A small-molecule ligand and the protein it binds are described below.
Small molecule (SMILES): O=C(O)COP(=O)(O)O

Binding-site contacts:
Ligand atom C2 contacts residue ILE164 of chain 1.A at 3.8 Å (hydrophobic).
Ligand atom O1 contacts residue GLY226 of chain 1.A at 3.8 Å.
Ligand atom O2 contacts residue HIS87 of chain 1.A at 2.7 Å (h-bond).
Ligand atom O4P contacts residue SER205 of chain 1.A at 3.6 Å (h-bond).
Ligand atom O3P contacts residue GLY227 of chain 1.A at 2.8 Å (h-bond).
Ligand atom O1P contacts residue ILE164 of chain 1.A at 3.7 Å.
Ligand atom C1 contacts residue GLY226 of chain 1.A at 4.0 Å.
Ligand atom C2 contacts residue GLY226 of chain 1.A at 3.6 Å.
Ligand atom O4P contacts residue VAL225 of chain 1.A at 3.8 Å.
Ligand atom O1P contacts residue GLY227 of chain 1.A at 4.2 Å.
Ligand atom P contacts residue GLY227 of chain 1.A at 3.8 Å.
Ligand atom O1P contacts residue LYS13 of chain 1.A at 3.4 Å (salt-bridge).
Ligand atom C1 contacts residue ILE164 of chain 1.A at 4.0 Å (hydrophobic).
Ligand atom C1 contacts residue GLU159 of chain 1.A at 3.5 Å.
Ligand atom C2 contacts residue GLU159 of chain 1.A at 3.6 Å.
Ligand atom O4P contacts residue GLY227 of chain 1.A at 3.7 Å.
Ligand atom O2 contacts residue GLU159 of chain 1.A at 2.5 Å (salt-bridge).
Ligand atom O1 contacts residue LYS13 of chain 1.A at 2.8 Å (salt-bridge).
Ligand atom C1 contacts residue LYS13 of chain 1.A at 3.7 Å.
Ligand atom O2P contacts residue GLY204 of chain 1.A at 3.6 Å.
Ligand atom O2P contacts residue SER205 of chain 1.A at 2.8 Å (h-bond).
Ligand atom O3P contacts residue LYS13 of chain 1.A at 4.2 Å.
Ligand atom O2 contacts residue LEU224 of chain 1.A at 3.8 Å.
Ligand atom O4P contacts residue GLY226 of chain 1.A at 2.8 Å (h-bond).
Ligand atom P contacts residue GLY226 of chain 1.A at 3.6 Å.
Ligand atom O2P contacts residue ALA163 of chain 1.A at 3.5 Å (h-bond).
Ligand atom P contacts residue GLY165 of chain 1.A at 3.7 Å.
Ligand atom C2 contacts residue LEU224 of chain 1.A at 4.1 Å (hydrophobic).
Ligand atom C1 contacts residue HIS87 of chain 1.A at 3.4 Å.
Ligand atom P contacts residue SER205 of chain 1.A at 3.8 Å.
Ligand atom O1 contacts residue ILE164 of chain 1.A at 4.1 Å.
Ligand atom O1 contacts residue ASN11 of chain 1.A at 3.0 Å (h-bond).
Ligand atom O2P contacts residue ILE164 of chain 1.A at 3.3 Å.
Ligand atom O1P contacts residue GLY226 of chain 1.A at 3.3 Å (h-bond).
Ligand atom O3P contacts residue GLY165 of chain 1.A at 3.7 Å.
Ligand atom O2P contacts residue GLY165 of chain 1.A at 2.8 Å (h-bond).
Ligand atom O3P contacts residue GLY226 of chain 1.A at 3.6 Å.
Ligand atom O1 contacts residue HIS87 of chain 1.A at 3.3 Å (h-bond).
Ligand atom O2 contacts residue ASN11 of chain 1.A at 3.7 Å.
Ligand atom C1 contacts residue ASN11 of chain 1.A at 3.7 Å.

Sequence of chain 1.A:
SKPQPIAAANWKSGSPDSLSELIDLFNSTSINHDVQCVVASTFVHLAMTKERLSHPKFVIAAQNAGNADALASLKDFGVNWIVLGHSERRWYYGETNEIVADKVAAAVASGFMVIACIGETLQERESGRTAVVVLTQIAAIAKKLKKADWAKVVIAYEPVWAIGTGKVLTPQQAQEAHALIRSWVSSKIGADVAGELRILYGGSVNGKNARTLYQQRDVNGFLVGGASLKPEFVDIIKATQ